Binding-site contacts:
Ligand atom O5P contacts residue THR445 of chain 2.A at 3.6 Å.
Ligand atom O3 contacts residue GLY527 of chain 2.A at 3.3 Å.
Ligand atom O6 contacts residue LYS446 of chain 2.A at 3.2 Å (salt-bridge).
Ligand atom O1P contacts residue ARG502 of chain 2.A at 3.0 Å (salt-bridge).
Ligand atom O5 contacts residue LEU444 of chain 2.A at 3.8 Å.
Ligand atom P1 contacts residue LYS446 of chain 2.A at 3.5 Å.
Ligand atom O6P contacts residue SER450 of chain 2.A at 2.8 Å (h-bond).
Ligand atom P2 contacts residue SER532 of chain 2.A at 3.7 Å.
Ligand atom O2 contacts residue LEU444 of chain 2.A at 3.6 Å.
Ligand atom C6 contacts residue THR535 of chain 2.A at 3.4 Å.
Ligand atom C3 contacts residue GLY531 of chain 2.A at 3.3 Å.
Ligand atom O4 contacts residue TYR534 of chain 2.A at 2.8 Å (h-bond).
Ligand atom O1P contacts residue TRP495 of chain 2.A at 2.9 Å (h-bond).
Ligand atom O3 contacts residue ARG529 of chain 2.A at 2.7 Å (salt-bridge).
Ligand atom P2 contacts residue SER450 of chain 2.A at 3.7 Å.
Ligand atom O4 contacts residue THR535 of chain 2.A at 3.4 Å (h-bond).
Ligand atom O6 contacts residue THR445 of chain 2.A at 3.6 Å.
Ligand atom O6P contacts residue THR445 of chain 2.A at 2.5 Å (h-bond).
Ligand atom O2 contacts residue GLY527 of chain 2.A at 3.7 Å.
Ligand atom P2 contacts residue THR445 of chain 2.A at 3.5 Å.
Ligand atom O5P contacts residue SER532 of chain 2.A at 2.7 Å (h-bond).
Ligand atom O4 contacts residue GLY531 of chain 2.A at 2.6 Å (h-bond).
Ligand atom O4P contacts residue SER532 of chain 2.A at 3.3 Å.
Ligand atom O2P contacts residue LYS446 of chain 2.A at 3.3 Å (salt-bridge).
Ligand atom C3 contacts residue ARG529 of chain 2.A at 3.2 Å.
Ligand atom O5P contacts residue LYS446 of chain 2.A at 3.4 Å (salt-bridge).
Ligand atom O3P contacts residue LYS446 of chain 2.A at 2.7 Å (salt-bridge).
Ligand atom P1 contacts residue ARG502 of chain 2.A at 3.1 Å.
Ligand atom O4P contacts residue GLY533 of chain 2.A at 3.0 Å (h-bond).
Ligand atom C5 contacts residue GLY531 of chain 2.A at 3.3 Å.
Ligand atom O5P contacts residue THR447 of chain 2.A at 2.7 Å (h-bond).
Ligand atom C1 contacts residue ARG502 of chain 2.A at 3.3 Å.
Ligand atom O4 contacts residue GLY533 of chain 2.A at 3.5 Å (h-bond).
Ligand atom O2P contacts residue ARG502 of chain 2.A at 2.5 Å (salt-bridge).
Ligand atom C4 contacts residue GLY531 of chain 2.A at 3.2 Å.
Ligand atom O3P contacts residue PRO530 of chain 2.A at 3.4 Å.
Ligand atom O1 contacts residue ARG502 of chain 2.A at 3.5 Å (salt-bridge).
Ligand atom O6P contacts residue ARG449 of chain 2.A at 3.8 Å.
Ligand atom C6 contacts residue LEU444 of chain 2.A at 3.7 Å (hydrophobic).
Ligand atom O3P contacts residue GLY531 of chain 2.A at 2.9 Å (h-bond).

The small molecule below binds the protein below.
Small molecule (SMILES): O=P(O)(O)OC[C@H]1O[C@](O)(COP(=O)(O)O)[C@@H](O)[C@@H]1O

Sequence of chain 2.A:
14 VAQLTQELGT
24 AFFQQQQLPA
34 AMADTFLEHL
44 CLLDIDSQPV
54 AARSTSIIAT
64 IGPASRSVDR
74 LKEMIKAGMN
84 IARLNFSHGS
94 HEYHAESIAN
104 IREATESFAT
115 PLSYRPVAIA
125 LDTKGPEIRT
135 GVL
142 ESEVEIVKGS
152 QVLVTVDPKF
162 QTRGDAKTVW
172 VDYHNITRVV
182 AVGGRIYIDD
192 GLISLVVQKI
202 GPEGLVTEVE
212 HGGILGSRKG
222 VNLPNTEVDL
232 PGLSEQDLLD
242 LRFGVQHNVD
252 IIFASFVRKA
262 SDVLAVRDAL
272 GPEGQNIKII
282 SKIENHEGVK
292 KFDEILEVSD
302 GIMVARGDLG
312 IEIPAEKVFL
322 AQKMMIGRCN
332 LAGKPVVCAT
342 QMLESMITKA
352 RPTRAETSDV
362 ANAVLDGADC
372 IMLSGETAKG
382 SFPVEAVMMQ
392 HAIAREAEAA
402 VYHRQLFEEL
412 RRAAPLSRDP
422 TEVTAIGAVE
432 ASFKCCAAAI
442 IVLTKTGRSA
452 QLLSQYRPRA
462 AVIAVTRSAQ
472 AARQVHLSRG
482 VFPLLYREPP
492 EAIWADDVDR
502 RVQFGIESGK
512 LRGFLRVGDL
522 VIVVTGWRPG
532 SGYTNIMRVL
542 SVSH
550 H